The small molecule below binds the protein below.
Small molecule (SMILES): Nc1ccn([C@@H]2CS[C@H](COP(=O)(O)OP(=O)(O)OP(=O)(O)O)O2)c(=O)n1

Binding-site contacts:
Ligand atom O4' contacts residue PHE117 of chain 1.A at 4.3 Å.
Ligand atom C1' contacts residue PHE117 of chain 1.A at 4.1 Å (hydrophobic).
Ligand atom C4' contacts residue ASP187 of chain 1.A at 4.0 Å.
Ligand atom S3' contacts residue ASP187 of chain 1.A at 3.1 Å (salt-bridge).
Ligand atom C2 contacts residue MET153 of chain 1.A at 4.4 Å (hydrophobic).
Ligand atom O2 contacts residue PHE117 of chain 1.A at 3.9 Å.
Ligand atom S3' contacts residue VAL186 of chain 1.A at 4.4 Å.
Ligand atom O4' contacts residue MET153 of chain 1.A at 3.7 Å.
Ligand atom C4' contacts residue PHE117 of chain 1.A at 4.2 Å (hydrophobic).
Ligand atom O2 contacts residue MET153 of chain 1.A at 4.0 Å.

Sequence of chain 1.A:
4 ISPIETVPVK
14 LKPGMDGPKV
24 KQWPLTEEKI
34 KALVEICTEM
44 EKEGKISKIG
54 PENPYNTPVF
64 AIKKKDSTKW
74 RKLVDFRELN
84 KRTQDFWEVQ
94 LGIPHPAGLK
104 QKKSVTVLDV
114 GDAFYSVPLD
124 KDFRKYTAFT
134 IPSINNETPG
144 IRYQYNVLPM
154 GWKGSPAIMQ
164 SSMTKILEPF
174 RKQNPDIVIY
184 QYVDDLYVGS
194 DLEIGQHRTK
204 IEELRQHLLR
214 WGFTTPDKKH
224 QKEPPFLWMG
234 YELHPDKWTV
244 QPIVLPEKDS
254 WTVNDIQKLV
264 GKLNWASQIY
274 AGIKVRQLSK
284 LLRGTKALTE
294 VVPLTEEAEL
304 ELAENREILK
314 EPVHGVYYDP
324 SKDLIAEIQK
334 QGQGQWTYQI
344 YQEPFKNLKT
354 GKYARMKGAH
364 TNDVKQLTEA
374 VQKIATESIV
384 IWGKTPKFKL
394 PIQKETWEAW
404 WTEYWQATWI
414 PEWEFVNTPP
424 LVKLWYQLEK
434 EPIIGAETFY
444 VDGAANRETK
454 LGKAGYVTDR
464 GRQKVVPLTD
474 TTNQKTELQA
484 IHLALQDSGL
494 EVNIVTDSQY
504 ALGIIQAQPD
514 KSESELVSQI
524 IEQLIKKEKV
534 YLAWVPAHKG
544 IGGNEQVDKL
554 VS